Sequence of chain 1.B:
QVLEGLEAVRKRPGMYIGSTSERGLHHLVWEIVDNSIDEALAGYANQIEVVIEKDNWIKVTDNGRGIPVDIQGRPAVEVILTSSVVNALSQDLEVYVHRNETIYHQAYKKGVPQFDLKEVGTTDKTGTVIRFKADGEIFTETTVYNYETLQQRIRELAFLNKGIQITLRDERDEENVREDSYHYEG

Binding-site contacts:
Ligand atom N4 contacts residue PRO88 of chain 1.B at 3.9 Å.
Ligand atom C2 contacts residue ILE52 of chain 1.B at 4.0 Å (hydrophobic).
Ligand atom C8 contacts residue ARG85 of chain 1.B at 3.8 Å.
Ligand atom C12 contacts residue ARG122 of chain 1.B at 3.6 Å.
Ligand atom C7 contacts residue PRO88 of chain 1.B at 3.8 Å (hydrophobic).
Ligand atom S contacts residue ILE87 of chain 1.B at 3.8 Å.
Ligand atom N1 contacts residue ASP82 of chain 1.B at 2.9 Å (salt-bridge).
Ligand atom N4 contacts residue ARG85 of chain 1.B at 3.5 Å (salt-bridge).
Ligand atom N3 contacts residue ILE87 of chain 1.B at 3.7 Å.
Ligand atom C12 contacts residue GLY86 of chain 1.B at 3.6 Å.
Ligand atom C1 contacts residue THR151 of chain 1.B at 3.6 Å.
Ligand atom C1 contacts residue ILE153 of chain 1.B at 3.7 Å (hydrophobic).
Ligand atom C9 contacts residue ARG85 of chain 1.B at 3.8 Å.
Ligand atom C5 contacts residue ILE87 of chain 1.B at 4.0 Å (hydrophobic).
Ligand atom N2 contacts residue THR151 of chain 1.B at 3.8 Å.
Ligand atom S contacts residue ASN55 of chain 1.B at 3.8 Å.
Ligand atom C1 contacts residue SER56 of chain 1.B at 3.9 Å.
Ligand atom N1 contacts residue THR151 of chain 1.B at 3.8 Å.
Ligand atom C12 contacts residue PRO88 of chain 1.B at 3.7 Å (hydrophobic).
Ligand atom N2 contacts residue ILE87 of chain 1.B at 3.8 Å.
Ligand atom C7 contacts residue GLY86 of chain 1.B at 3.9 Å.
Ligand atom C11 contacts residue ARG85 of chain 1.B at 3.4 Å.
Ligand atom C16 contacts residue ILE103 of chain 1.B at 3.5 Å (hydrophobic).
Ligand atom C8 contacts residue PRO88 of chain 1.B at 3.6 Å (hydrophobic).
Ligand atom N1 contacts residue SER56 of chain 1.B at 3.7 Å.
Ligand atom N2 contacts residue ASP82 of chain 1.B at 3.9 Å.
Ligand atom C1 contacts residue ASP82 of chain 1.B at 3.8 Å.
Ligand atom C15 contacts residue ILE103 of chain 1.B at 3.5 Å (hydrophobic).
Ligand atom C2 contacts residue SER56 of chain 1.B at 3.4 Å.
Ligand atom O contacts residue ILE87 of chain 1.B at 3.9 Å.
Ligand atom C3 contacts residue ASP82 of chain 1.B at 3.8 Å.
Ligand atom C10 contacts residue ARG85 of chain 1.B at 3.7 Å.
Ligand atom N1 contacts residue ASN55 of chain 1.B at 4.0 Å.
Ligand atom C2 contacts residue ASP82 of chain 1.B at 3.5 Å.
Ligand atom C4 contacts residue ILE87 of chain 1.B at 3.5 Å (hydrophobic).
Ligand atom N4 contacts residue ARG122 of chain 1.B at 3.6 Å (salt-bridge).
Ligand atom C12 contacts residue ARG85 of chain 1.B at 3.6 Å.
Ligand atom O contacts residue ASN55 of chain 1.B at 3.1 Å (h-bond).
Ligand atom C3 contacts residue ASN55 of chain 1.B at 3.6 Å.
Ligand atom C1 contacts residue VAL80 of chain 1.B at 3.3 Å (hydrophobic).

A small-molecule ligand and the protein it binds are described below.
Small molecule (SMILES): CCNC(=O)Nc1nc(/C=C/c2cccnc2)c(-c2ccc[nH]2)s1